A protein and the small-molecule ligand that binds it are described below.
Small molecule (SMILES): [H]/N=C\Cc1c[nH]c2ccccc12

Sequence of chain 1.B:
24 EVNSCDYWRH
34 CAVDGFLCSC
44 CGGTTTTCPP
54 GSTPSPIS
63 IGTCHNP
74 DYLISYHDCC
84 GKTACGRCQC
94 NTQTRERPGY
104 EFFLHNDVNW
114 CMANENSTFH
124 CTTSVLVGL

Sequence of chain 1.C:
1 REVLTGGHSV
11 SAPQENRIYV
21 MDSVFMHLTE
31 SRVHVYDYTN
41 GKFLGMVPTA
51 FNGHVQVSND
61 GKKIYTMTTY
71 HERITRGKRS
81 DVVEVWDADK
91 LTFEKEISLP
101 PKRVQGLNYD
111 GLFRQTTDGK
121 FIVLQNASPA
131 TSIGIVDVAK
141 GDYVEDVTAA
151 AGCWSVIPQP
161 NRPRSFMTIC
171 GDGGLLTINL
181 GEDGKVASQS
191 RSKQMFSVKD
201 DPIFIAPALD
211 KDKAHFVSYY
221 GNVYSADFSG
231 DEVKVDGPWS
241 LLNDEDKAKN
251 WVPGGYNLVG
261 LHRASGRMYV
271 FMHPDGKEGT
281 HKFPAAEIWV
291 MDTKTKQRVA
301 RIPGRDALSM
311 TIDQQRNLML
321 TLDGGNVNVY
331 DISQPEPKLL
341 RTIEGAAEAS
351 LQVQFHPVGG

Binding-site contacts:
Ligand atom NE1 contacts residue ASP110 of chain 1.B at 3.7 Å.
Ligand atom CG contacts residue VAL111 of chain 1.B at 3.8 Å (hydrophobic).
Ligand atom CH2 contacts residue ASN112 of chain 1.B at 3.7 Å.
Ligand atom N contacts residue PHE122 of chain 1.B at 4.1 Å.
Ligand atom CZ3 contacts residue ASN112 of chain 1.B at 3.3 Å.
Ligand atom CD1 contacts residue ASN109 of chain 1.B at 3.7 Å.
Ligand atom CB contacts residue PHE122 of chain 1.B at 3.7 Å (hydrophobic).
Ligand atom CD2 contacts residue PHE25 of chain 1.C at 3.8 Å (hydrophobic).
Ligand atom CH2 contacts residue ASN52 of chain 1.C at 4.0 Å.
Ligand atom CZ3 contacts residue PHE122 of chain 1.B at 3.9 Å (hydrophobic).
Ligand atom CE2 contacts residue ASN112 of chain 1.B at 4.1 Å.
Ligand atom CZ3 contacts residue LEU28 of chain 1.C at 3.5 Å (hydrophobic).
Ligand atom N contacts residue TRQ62 of chain 1.B at 1.5 Å.
Ligand atom CD2 contacts residue ASN112 of chain 1.B at 3.8 Å.
Ligand atom CH2 contacts residue LEU28 of chain 1.C at 3.5 Å (hydrophobic).
Ligand atom CE3 contacts residue PHE122 of chain 1.B at 3.7 Å (hydrophobic).
Ligand atom CA contacts residue ASP37 of chain 1.B at 3.0 Å.
Ligand atom CZ2 contacts residue GLY106 of chain 1.C at 3.6 Å.
Ligand atom CE3 contacts residue ASN112 of chain 1.B at 3.5 Å.
Ligand atom NE1 contacts residue LEU107 of chain 1.C at 3.6 Å.
Ligand atom CE2 contacts residue PHE25 of chain 1.C at 3.9 Å (hydrophobic).
Ligand atom CD1 contacts residue VAL111 of chain 1.B at 3.8 Å (hydrophobic).
Ligand atom NE1 contacts residue VAL111 of chain 1.B at 4.1 Å.
Ligand atom CD2 contacts residue VAL111 of chain 1.B at 4.1 Å (hydrophobic).
Ligand atom CA contacts residue ASN109 of chain 1.B at 4.1 Å.
Ligand atom CA contacts residue TRQ62 of chain 1.B at 2.4 Å.
Ligand atom CB contacts residue VAL111 of chain 1.B at 4.2 Å (hydrophobic).
Ligand atom CZ3 contacts residue PHE51 of chain 1.C at 4.0 Å (hydrophobic).
Ligand atom N contacts residue ASP81 of chain 1.B at 3.0 Å (salt-bridge).
Ligand atom CG contacts residue PHE25 of chain 1.C at 4.0 Å (hydrophobic).
Ligand atom CA contacts residue ASP81 of chain 1.B at 3.7 Å.
Ligand atom N contacts residue ASP37 of chain 1.B at 3.0 Å (salt-bridge).
Ligand atom CA contacts residue VAL111 of chain 1.B at 3.4 Å (hydrophobic).
Ligand atom CE2 contacts residue VAL111 of chain 1.B at 4.1 Å (hydrophobic).
Ligand atom NE1 contacts residue ASP37 of chain 1.B at 4.1 Å.
Ligand atom CG contacts residue ASP37 of chain 1.B at 4.1 Å.
Ligand atom CB contacts residue ASP37 of chain 1.B at 3.1 Å.
Ligand atom N contacts residue THR125 of chain 1.B at 3.5 Å (h-bond).
Ligand atom CB contacts residue TRQ62 of chain 1.B at 3.9 Å.
Ligand atom CD1 contacts residue ASP37 of chain 1.B at 3.4 Å.